Sequence of chain 1.B:
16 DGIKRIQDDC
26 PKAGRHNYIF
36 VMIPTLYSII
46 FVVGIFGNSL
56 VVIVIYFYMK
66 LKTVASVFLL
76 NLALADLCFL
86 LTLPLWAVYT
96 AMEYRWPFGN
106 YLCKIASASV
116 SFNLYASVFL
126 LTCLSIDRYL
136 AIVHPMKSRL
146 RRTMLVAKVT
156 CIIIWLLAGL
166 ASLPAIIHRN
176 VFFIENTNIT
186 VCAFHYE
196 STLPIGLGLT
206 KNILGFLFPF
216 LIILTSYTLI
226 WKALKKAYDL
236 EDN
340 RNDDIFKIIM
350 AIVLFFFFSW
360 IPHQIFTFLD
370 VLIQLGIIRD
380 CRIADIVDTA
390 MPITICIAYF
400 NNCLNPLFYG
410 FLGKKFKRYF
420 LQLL

This small molecule binds to this protein.
Small molecule (SMILES): CC(=O)N[C@@H]1[C@@H](O)[C@H](O)[C@@H](CO)O[C@H]1O

Binding-site contacts:
Ligand atom C8 contacts residue THR182 of chain 1.B at 4.1 Å.
Ligand atom O5 contacts residue ASN183 of chain 1.B at 2.4 Å (h-bond).
Ligand atom C8 contacts residue ASN181 of chain 1.B at 3.3 Å.
Ligand atom C7 contacts residue ASN181 of chain 1.B at 4.3 Å.
Ligand atom N2 contacts residue ASN181 of chain 1.B at 4.3 Å.
Ligand atom C4 contacts residue ASN183 of chain 1.B at 4.2 Å.
Ligand atom O7 contacts residue ASN183 of chain 1.B at 3.8 Å.
Ligand atom C2 contacts residue ASN183 of chain 1.B at 2.4 Å.
Ligand atom C5 contacts residue ASN183 of chain 1.B at 3.7 Å.
Ligand atom C3 contacts residue ASN183 of chain 1.B at 3.8 Å.
Ligand atom C7 contacts residue ASN183 of chain 1.B at 3.5 Å.
Ligand atom C1 contacts residue ASN183 of chain 1.B at 1.4 Å.
Ligand atom N2 contacts residue ASN183 of chain 1.B at 2.9 Å (h-bond).